A small-molecule ligand and the protein it binds are described below.
Small molecule (SMILES): CC(=O)N[C@@H]1[C@@H](O)[C@H](O)[C@@H](CO)O[C@H]1O

Sequence of chain 1.E:
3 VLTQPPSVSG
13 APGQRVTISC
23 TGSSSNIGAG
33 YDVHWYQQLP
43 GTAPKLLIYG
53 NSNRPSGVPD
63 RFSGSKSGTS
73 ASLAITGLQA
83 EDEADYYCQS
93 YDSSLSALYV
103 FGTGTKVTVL

Binding-site contacts:
Ligand atom N2 contacts residue ASN343 of chain 1.C at 3.0 Å (h-bond).
Ligand atom C2 contacts residue ASN343 of chain 1.C at 2.5 Å.
Ligand atom C1 contacts residue ASN343 of chain 1.C at 1.5 Å.
Ligand atom C6 contacts residue ARG59 of chain 1.D at 2.9 Å.
Ligand atom C5 contacts residue ARG59 of chain 1.D at 4.1 Å.
Ligand atom C1 contacts residue SER98 of chain 1.E at 4.4 Å.
Ligand atom O5 contacts residue ASN343 of chain 1.C at 2.3 Å (h-bond).
Ligand atom C5 contacts residue ASN343 of chain 1.C at 3.6 Å.
Ligand atom C8 contacts residue ASN343 of chain 1.C at 4.4 Å.
Ligand atom C7 contacts residue ASN343 of chain 1.C at 3.1 Å.
Ligand atom O6 contacts residue ARG59 of chain 1.D at 1.9 Å (salt-bridge).
Ligand atom O7 contacts residue ASN343 of chain 1.C at 2.6 Å (h-bond).
Ligand atom C4 contacts residue ASN343 of chain 1.C at 4.2 Å.
Ligand atom O5 contacts residue ARG59 of chain 1.D at 4.1 Å.
Ligand atom C2 contacts residue SER98 of chain 1.E at 3.9 Å.
Ligand atom C3 contacts residue ASN343 of chain 1.C at 3.8 Å.
Ligand atom N2 contacts residue SER98 of chain 1.E at 3.9 Å.
Ligand atom O6 contacts residue ASN343 of chain 1.C at 4.0 Å.

Sequence of chain 1.D:
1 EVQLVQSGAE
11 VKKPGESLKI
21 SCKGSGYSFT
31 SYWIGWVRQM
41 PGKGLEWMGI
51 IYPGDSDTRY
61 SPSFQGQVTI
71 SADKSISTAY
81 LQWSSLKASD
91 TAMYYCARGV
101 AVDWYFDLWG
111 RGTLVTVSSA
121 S

Sequence of chain 1.C:
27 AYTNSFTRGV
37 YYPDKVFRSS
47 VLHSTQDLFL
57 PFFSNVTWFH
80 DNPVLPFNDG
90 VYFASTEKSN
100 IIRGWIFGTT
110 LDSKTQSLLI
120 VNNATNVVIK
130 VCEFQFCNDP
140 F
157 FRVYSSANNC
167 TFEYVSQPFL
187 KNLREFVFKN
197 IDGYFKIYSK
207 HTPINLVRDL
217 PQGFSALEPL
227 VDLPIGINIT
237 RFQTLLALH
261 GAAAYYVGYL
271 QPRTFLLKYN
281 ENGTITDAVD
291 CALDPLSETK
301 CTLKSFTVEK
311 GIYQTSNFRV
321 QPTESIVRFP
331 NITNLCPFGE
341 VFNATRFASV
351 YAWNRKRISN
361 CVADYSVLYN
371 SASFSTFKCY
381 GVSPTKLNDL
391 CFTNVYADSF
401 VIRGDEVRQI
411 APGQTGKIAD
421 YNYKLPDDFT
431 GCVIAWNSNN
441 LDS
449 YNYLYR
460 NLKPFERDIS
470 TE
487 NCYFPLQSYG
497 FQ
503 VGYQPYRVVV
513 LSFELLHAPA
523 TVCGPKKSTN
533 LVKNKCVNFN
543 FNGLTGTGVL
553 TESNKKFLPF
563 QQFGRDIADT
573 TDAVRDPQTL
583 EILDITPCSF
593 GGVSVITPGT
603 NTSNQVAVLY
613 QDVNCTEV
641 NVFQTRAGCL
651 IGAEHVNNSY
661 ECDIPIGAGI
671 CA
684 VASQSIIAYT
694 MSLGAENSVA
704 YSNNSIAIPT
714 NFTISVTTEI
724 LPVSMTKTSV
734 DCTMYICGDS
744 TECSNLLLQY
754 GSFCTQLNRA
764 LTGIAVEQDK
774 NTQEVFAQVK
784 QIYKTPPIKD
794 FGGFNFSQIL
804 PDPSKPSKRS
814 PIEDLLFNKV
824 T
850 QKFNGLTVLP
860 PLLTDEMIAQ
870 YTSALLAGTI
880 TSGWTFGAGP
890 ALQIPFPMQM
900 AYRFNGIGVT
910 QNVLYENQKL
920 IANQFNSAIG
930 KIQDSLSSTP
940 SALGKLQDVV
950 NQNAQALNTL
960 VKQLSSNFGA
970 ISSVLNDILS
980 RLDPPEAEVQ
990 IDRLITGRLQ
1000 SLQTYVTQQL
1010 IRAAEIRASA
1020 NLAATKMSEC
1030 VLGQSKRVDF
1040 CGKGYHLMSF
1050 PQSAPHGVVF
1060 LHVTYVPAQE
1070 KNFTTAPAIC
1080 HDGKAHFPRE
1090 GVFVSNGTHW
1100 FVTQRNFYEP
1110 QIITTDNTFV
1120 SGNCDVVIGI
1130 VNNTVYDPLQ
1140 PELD